Binding-site contacts:
Ligand atom C2 contacts residue HIS41 of chain 2.A at 3.8 Å.
Ligand atom C11 contacts residue HIS163 of chain 2.A at 3.2 Å.
Ligand atom C19 contacts residue MET49 of chain 2.A at 3.6 Å (hydrophobic).
Ligand atom C9 contacts residue ASN142 of chain 2.A at 3.6 Å.
Ligand atom C21 contacts residue CYS44 of chain 2.A at 3.7 Å (hydrophobic).
Ligand atom C14 contacts residue MET49 of chain 2.A at 3.6 Å (hydrophobic).
Ligand atom C17 contacts residue HIS41 of chain 2.A at 3.7 Å.
Ligand atom C9 contacts residue PHE140 of chain 2.A at 3.9 Å (hydrophobic).
Ligand atom C5 contacts residue GLU166 of chain 2.A at 4.0 Å.
Ligand atom C22 contacts residue THR45 of chain 2.A at 3.8 Å.
Ligand atom C10 contacts residue PHE140 of chain 2.A at 3.1 Å (hydrophobic).
Ligand atom C2 contacts residue MET165 of chain 2.A at 3.7 Å (hydrophobic).
Ligand atom C10 contacts residue LEU141 of chain 2.A at 3.6 Å (hydrophobic).
Ligand atom C11 contacts residue GLU166 of chain 2.A at 3.6 Å.
Ligand atom C contacts residue ASP187 of chain 2.A at 3.6 Å.
Ligand atom N2 contacts residue HIS163 of chain 2.A at 2.9 Å (h-bond).
Ligand atom C1 contacts residue ASP187 of chain 2.A at 3.4 Å.
Ligand atom C11 contacts residue CYS145 of chain 2.A at 3.7 Å (hydrophobic).
Ligand atom N2 contacts residue PHE140 of chain 2.A at 3.9 Å.
Ligand atom C1 contacts residue ARG188 of chain 2.A at 3.9 Å.
Ligand atom C10 contacts residue GLU166 of chain 2.A at 3.6 Å.
Ligand atom C21 contacts residue THR25 of chain 2.A at 3.4 Å.
Ligand atom N2 contacts residue GLU166 of chain 2.A at 3.6 Å.
Ligand atom C contacts residue MET49 of chain 2.A at 3.8 Å (hydrophobic).
Ligand atom O contacts residue GLU166 of chain 2.A at 2.9 Å (salt-bridge).
Ligand atom C21 contacts residue THR45 of chain 2.A at 3.9 Å.
Ligand atom C16 contacts residue HIS41 of chain 2.A at 3.7 Å.
Ligand atom C11 contacts residue MET165 of chain 2.A at 3.8 Å (hydrophobic).
Ligand atom C22 contacts residue CYS44 of chain 2.A at 3.2 Å (hydrophobic).
Ligand atom C20 contacts residue MET49 of chain 2.A at 3.9 Å (hydrophobic).
Ligand atom C1 contacts residue HIS41 of chain 2.A at 3.5 Å.
Ligand atom C contacts residue ASP48 of chain 2.A at 4.0 Å.
Ligand atom C7 contacts residue CYS145 of chain 2.A at 3.9 Å (hydrophobic).
Ligand atom C22 contacts residue THR25 of chain 2.A at 3.5 Å.
Ligand atom C9 contacts residue LEU141 of chain 2.A at 3.6 Å (hydrophobic).
Ligand atom C6 contacts residue CYS145 of chain 2.A at 3.6 Å (hydrophobic).
Ligand atom C4 contacts residue MET165 of chain 2.A at 3.9 Å (hydrophobic).
Ligand atom O contacts residue MET165 of chain 2.A at 3.5 Å.
Ligand atom N contacts residue ASP187 of chain 2.A at 3.7 Å.
Ligand atom C contacts residue TYR54 of chain 2.A at 3.5 Å (hydrophobic).

A small-molecule ligand and the protein it binds are described below.
Small molecule (SMILES): Cn1ccc(CN(C(=O)Cc2cccnc2)c2ccc(-c3ccccn3)cc2)n1

Sequence of chain 2.A:
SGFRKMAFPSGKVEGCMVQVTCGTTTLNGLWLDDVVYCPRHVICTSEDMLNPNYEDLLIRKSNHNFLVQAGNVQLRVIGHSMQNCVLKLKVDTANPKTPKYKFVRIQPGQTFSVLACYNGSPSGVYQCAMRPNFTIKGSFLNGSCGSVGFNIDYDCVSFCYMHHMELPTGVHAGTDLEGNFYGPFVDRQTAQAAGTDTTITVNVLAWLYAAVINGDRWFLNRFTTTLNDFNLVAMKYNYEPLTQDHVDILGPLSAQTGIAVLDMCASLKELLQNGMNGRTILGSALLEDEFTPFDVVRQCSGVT